Binding-site contacts:
Ligand atom O3 contacts residue THR6 of chain 1.B at 4.2 Å.
Ligand atom O6 contacts residue THR6 of chain 1.B at 3.7 Å.
Ligand atom C1 contacts residue THR6 of chain 1.B at 1.4 Å.
Ligand atom C6 contacts residue LYS32 of chain 1.B at 3.5 Å.
Ligand atom C1 contacts residue TYR8 of chain 1.B at 3.8 Å (hydrophobic).
Ligand atom O2 contacts residue THR6 of chain 1.B at 3.5 Å (h-bond).
Ligand atom C2 contacts residue THR6 of chain 1.B at 2.3 Å.
Ligand atom O4 contacts residue THR6 of chain 1.B at 4.3 Å.
Ligand atom C4 contacts residue THR6 of chain 1.B at 3.4 Å.
Ligand atom C5 contacts residue LYS32 of chain 1.B at 4.0 Å.
Ligand atom O6 contacts residue LYS32 of chain 1.B at 3.1 Å.
Ligand atom C6 contacts residue THR6 of chain 1.B at 4.0 Å.
Ligand atom O5 contacts residue TYR8 of chain 1.B at 3.8 Å.
Ligand atom C5 contacts residue THR6 of chain 1.B at 2.8 Å.
Ligand atom C3 contacts residue THR6 of chain 1.B at 2.8 Å.
Ligand atom O5 contacts residue THR6 of chain 1.B at 2.4 Å (h-bond).

Sequence of chain 1.B:
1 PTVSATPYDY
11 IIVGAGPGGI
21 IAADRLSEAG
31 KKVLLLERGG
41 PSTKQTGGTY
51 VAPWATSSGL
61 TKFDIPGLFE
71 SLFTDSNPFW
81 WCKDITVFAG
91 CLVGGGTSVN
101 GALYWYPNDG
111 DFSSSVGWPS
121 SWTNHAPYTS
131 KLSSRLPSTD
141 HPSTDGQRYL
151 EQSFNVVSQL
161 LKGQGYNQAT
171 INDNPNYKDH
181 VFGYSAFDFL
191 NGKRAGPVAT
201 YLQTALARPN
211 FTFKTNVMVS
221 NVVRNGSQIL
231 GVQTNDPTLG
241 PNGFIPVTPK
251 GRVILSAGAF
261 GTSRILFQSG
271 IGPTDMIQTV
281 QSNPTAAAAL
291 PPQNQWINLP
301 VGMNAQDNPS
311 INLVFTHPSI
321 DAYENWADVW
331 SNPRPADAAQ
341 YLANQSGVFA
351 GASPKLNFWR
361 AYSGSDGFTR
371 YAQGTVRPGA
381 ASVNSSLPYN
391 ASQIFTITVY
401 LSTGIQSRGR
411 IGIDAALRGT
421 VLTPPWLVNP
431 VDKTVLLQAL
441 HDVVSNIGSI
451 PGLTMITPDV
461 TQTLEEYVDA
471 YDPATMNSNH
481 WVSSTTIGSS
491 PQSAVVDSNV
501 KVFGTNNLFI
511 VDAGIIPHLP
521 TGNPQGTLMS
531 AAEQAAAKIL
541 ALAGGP

A protein and the small-molecule ligand that binds it are described below.
Small molecule (SMILES): OC[C@H]1O[C@H](O)[C@@H](O)[C@@H](O)[C@@H]1O